Binding-site contacts:
Ligand atom C8 contacts residue ASN204 of chain 1.E at 4.4 Å.
Ligand atom O6 contacts residue THR206 of chain 1.E at 4.2 Å.
Ligand atom C2 contacts residue ASN204 of chain 1.E at 2.4 Å.
Ligand atom C6 contacts residue THR206 of chain 1.E at 4.1 Å.
Ligand atom C7 contacts residue ASN204 of chain 1.E at 3.3 Å.
Ligand atom C1 contacts residue ASN204 of chain 1.E at 1.4 Å.
Ligand atom O5 contacts residue THR206 of chain 1.E at 4.1 Å.
Ligand atom N2 contacts residue ASN204 of chain 1.E at 2.9 Å (h-bond).
Ligand atom O6 contacts residue ASN204 of chain 1.E at 4.5 Å.
Ligand atom O7 contacts residue ASN204 of chain 1.E at 3.3 Å (h-bond).
Ligand atom O6 contacts residue GLU245 of chain 1.E at 4.2 Å.
Ligand atom O6 contacts residue SER244 of chain 1.E at 3.3 Å (h-bond).
Ligand atom C4 contacts residue ASN204 of chain 1.E at 4.2 Å.
Ligand atom C3 contacts residue ASN204 of chain 1.E at 3.8 Å.
Ligand atom C5 contacts residue ASN204 of chain 1.E at 3.7 Å.
Ligand atom O5 contacts residue ASN204 of chain 1.E at 2.4 Å (h-bond).

Sequence of chain 1.E:
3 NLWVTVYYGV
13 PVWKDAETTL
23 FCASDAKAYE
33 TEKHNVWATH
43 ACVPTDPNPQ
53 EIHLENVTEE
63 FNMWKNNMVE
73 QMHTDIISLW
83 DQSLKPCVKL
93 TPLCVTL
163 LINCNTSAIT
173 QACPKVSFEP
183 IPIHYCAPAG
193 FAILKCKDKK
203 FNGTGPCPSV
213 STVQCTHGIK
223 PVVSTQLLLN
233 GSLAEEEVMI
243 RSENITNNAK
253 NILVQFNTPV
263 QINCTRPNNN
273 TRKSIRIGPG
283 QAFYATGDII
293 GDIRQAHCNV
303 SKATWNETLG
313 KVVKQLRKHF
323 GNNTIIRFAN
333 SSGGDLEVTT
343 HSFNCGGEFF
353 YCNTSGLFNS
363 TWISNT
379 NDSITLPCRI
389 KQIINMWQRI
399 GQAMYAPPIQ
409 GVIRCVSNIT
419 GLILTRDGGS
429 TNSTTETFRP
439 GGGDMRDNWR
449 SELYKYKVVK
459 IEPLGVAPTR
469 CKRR

This protein binds this small molecule.
Small molecule (SMILES): CC(=O)N[C@@H]1[C@@H](O)[C@H](O)[C@@H](CO)O[C@H]1O